Sequence of chain 1.H:
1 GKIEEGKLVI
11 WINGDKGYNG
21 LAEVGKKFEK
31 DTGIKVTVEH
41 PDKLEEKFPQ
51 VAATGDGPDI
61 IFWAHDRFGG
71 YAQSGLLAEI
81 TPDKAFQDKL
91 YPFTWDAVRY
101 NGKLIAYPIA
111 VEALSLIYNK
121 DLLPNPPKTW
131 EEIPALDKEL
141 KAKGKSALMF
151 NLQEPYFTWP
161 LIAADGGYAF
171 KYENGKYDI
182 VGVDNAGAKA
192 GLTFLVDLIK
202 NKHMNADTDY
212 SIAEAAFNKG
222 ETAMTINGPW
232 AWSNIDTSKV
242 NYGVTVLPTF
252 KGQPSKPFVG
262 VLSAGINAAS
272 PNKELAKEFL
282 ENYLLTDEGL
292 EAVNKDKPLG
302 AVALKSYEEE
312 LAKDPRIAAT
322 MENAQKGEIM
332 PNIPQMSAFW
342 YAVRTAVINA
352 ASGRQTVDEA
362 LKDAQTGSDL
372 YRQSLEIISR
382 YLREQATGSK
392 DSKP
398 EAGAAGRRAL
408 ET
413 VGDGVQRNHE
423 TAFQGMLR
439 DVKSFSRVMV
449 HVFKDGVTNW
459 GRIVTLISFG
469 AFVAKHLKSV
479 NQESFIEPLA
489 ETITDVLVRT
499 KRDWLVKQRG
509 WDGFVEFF

The small molecule below binds the protein below.
Small molecule (SMILES): OC[C@H]1O[C@H](O[C@H]2[C@H](O)[C@@H](O)[C@@H](O)O[C@@H]2CO)[C@H](O)[C@@H](O)[C@@H]1O

Binding-site contacts:
Ligand atom O2 contacts residue TRP231 of chain 1.H at 4.0 Å.
Ligand atom O6 contacts residue TYR156 of chain 1.H at 2.9 Å (h-bond).
Ligand atom O2 contacts residue TRP63 of chain 1.H at 3.3 Å (h-bond).
Ligand atom O6 contacts residue GLU154 of chain 1.H at 2.8 Å (salt-bridge).
Ligand atom C3 contacts residue TRP63 of chain 1.H at 3.9 Å (hydrophobic).
Ligand atom O1 contacts residue ASN13 of chain 1.H at 3.6 Å.
Ligand atom C3 contacts residue TRP341 of chain 1.H at 3.9 Å (hydrophobic).
Ligand atom C3 contacts residue ASP66 of chain 1.H at 3.6 Å.
Ligand atom C6 contacts residue PRO155 of chain 1.H at 3.7 Å (hydrophobic).
Ligand atom C2 contacts residue ASP66 of chain 1.H at 3.3 Å.
Ligand atom O6 contacts residue PHE157 of chain 1.H at 3.3 Å.
Ligand atom C6 contacts residue GLU154 of chain 1.H at 3.2 Å.
Ligand atom C1 contacts residue TRP231 of chain 1.H at 3.8 Å (hydrophobic).
Ligand atom O2 contacts residue LYS16 of chain 1.H at 3.3 Å (salt-bridge).
Ligand atom C1 contacts residue TYR156 of chain 1.H at 3.5 Å (hydrophobic).
Ligand atom C2 contacts residue TRP231 of chain 1.H at 3.9 Å (hydrophobic).
Ligand atom C4 contacts residue TYR156 of chain 1.H at 3.8 Å (hydrophobic).
Ligand atom O4 contacts residue ARG67 of chain 1.H at 3.5 Å (salt-bridge).
Ligand atom O3 contacts residue ARG67 of chain 1.H at 2.9 Å (salt-bridge).
Ligand atom O3 contacts residue ALA64 of chain 1.H at 3.4 Å.
Ligand atom O5 contacts residue TYR156 of chain 1.H at 3.4 Å.
Ligand atom C6 contacts residue TYR156 of chain 1.H at 3.9 Å (hydrophobic).
Ligand atom O5 contacts residue TRP341 of chain 1.H at 4.0 Å.
Ligand atom C2 contacts residue GLU112 of chain 1.H at 3.8 Å.
Ligand atom O3 contacts residue ASP66 of chain 1.H at 2.7 Å (salt-bridge).
Ligand atom C5 contacts residue GLU154 of chain 1.H at 4.0 Å.
Ligand atom O1 contacts residue LYS16 of chain 1.H at 3.3 Å (salt-bridge).
Ligand atom O4 contacts residue TRP341 of chain 1.H at 3.9 Å.
Ligand atom O3 contacts residue TYR156 of chain 1.H at 3.9 Å.
Ligand atom C1 contacts residue LYS16 of chain 1.H at 3.8 Å.
Ligand atom O2 contacts residue ALA64 of chain 1.H at 3.5 Å.
Ligand atom O3 contacts residue TRP63 of chain 1.H at 3.6 Å (h-bond).
Ligand atom C6 contacts residue TRP341 of chain 1.H at 3.5 Å (hydrophobic).
Ligand atom C4 contacts residue TRP341 of chain 1.H at 3.6 Å (hydrophobic).
Ligand atom O2 contacts residue GLU112 of chain 1.H at 2.7 Å (salt-bridge).
Ligand atom O6 contacts residue PRO155 of chain 1.H at 3.2 Å.
Ligand atom O3 contacts residue TRP341 of chain 1.H at 3.5 Å (h-bond).
Ligand atom O2 contacts residue ASP66 of chain 1.H at 2.7 Å (salt-bridge).
Ligand atom O1 contacts residue ASP15 of chain 1.H at 3.4 Å (salt-bridge).
Ligand atom O4 contacts residue ARG345 of chain 1.H at 3.9 Å.